Binding-site contacts:
Ligand atom C16 contacts residue THR257 of chain 1.A at 3.5 Å.
Ligand atom C6 contacts residue PHE296 of chain 1.A at 3.7 Å (hydrophobic).
Ligand atom C14 contacts residue MET261 of chain 1.A at 3.6 Å (hydrophobic).
Ligand atom C1 contacts residue HIS84 of chain 1.A at 3.4 Å.
Ligand atom C13 contacts residue GLN293 of chain 1.A at 3.6 Å.
Ligand atom C16 contacts residue TYR253 of chain 1.A at 3.8 Å (hydrophobic).
Ligand atom C4 contacts residue LEU243 of chain 1.A at 3.4 Å (hydrophobic).
Ligand atom C7 contacts residue ILE260 of chain 1.A at 3.9 Å (hydrophobic).
Ligand atom C12 contacts residue GLN293 of chain 1.A at 3.6 Å.
Ligand atom C9 contacts residue ASN245 of chain 1.A at 3.5 Å.
Ligand atom C12 contacts residue PHE296 of chain 1.A at 3.9 Å (hydrophobic).
Ligand atom C10 contacts residue TYR83 of chain 1.A at 3.5 Å (hydrophobic).
Ligand atom O3 contacts residue PHE296 of chain 1.A at 3.7 Å.
Ligand atom C2 contacts residue HIS84 of chain 1.A at 3.6 Å.
Ligand atom C15 contacts residue PHE264 of chain 1.A at 3.3 Å (hydrophobic).
Ligand atom C13 contacts residue MET261 of chain 1.A at 3.9 Å (hydrophobic).
Ligand atom C13 contacts residue SER292 of chain 1.A at 3.7 Å.
Ligand atom C9 contacts residue TYR83 of chain 1.A at 3.8 Å (hydrophobic).
Ligand atom O3 contacts residue ILE260 of chain 1.A at 3.9 Å.
Ligand atom C12 contacts residue SER292 of chain 1.A at 3.8 Å.
Ligand atom C16 contacts residue ILE260 of chain 1.A at 4.0 Å (hydrophobic).
Ligand atom C5 contacts residue PHE296 of chain 1.A at 3.9 Å (hydrophobic).
Ligand atom C16 contacts residue TRP256 of chain 1.A at 3.9 Å (hydrophobic).
Ligand atom O2 contacts residue PHE296 of chain 1.A at 3.9 Å.
Ligand atom C8 contacts residue GLN293 of chain 1.A at 4.0 Å.
Ligand atom C11 contacts residue GLN293 of chain 1.A at 3.9 Å.
Ligand atom O2 contacts residue GLN293 of chain 1.A at 3.0 Å (h-bond).
Ligand atom C16 contacts residue GLN293 of chain 1.A at 3.7 Å.
Ligand atom O2 contacts residue ILE260 of chain 1.A at 3.5 Å.
Ligand atom C8 contacts residue ILE260 of chain 1.A at 3.7 Å (hydrophobic).
Ligand atom C2 contacts residue ILE260 of chain 1.A at 3.9 Å (hydrophobic).
Ligand atom C7 contacts residue PHE296 of chain 1.A at 3.5 Å (hydrophobic).
Ligand atom C6 contacts residue ILE260 of chain 1.A at 3.9 Å (hydrophobic).
Ligand atom O3 contacts residue GLN293 of chain 1.A at 3.1 Å (h-bond).
Ligand atom O1 contacts residue HIS84 of chain 1.A at 2.6 Å (h-bond).
Ligand atom C13 contacts residue MET281 of chain 1.A at 3.7 Å (hydrophobic).
Ligand atom C8 contacts residue PHE296 of chain 1.A at 3.5 Å (hydrophobic).
Ligand atom C9 contacts residue PHE296 of chain 1.A at 3.9 Å (hydrophobic).
Ligand atom C14 contacts residue PHE264 of chain 1.A at 3.5 Å (hydrophobic).
Ligand atom N1 contacts residue LEU243 of chain 1.A at 4.0 Å.

A protein and the small-molecule ligand that binds it are described below.
Small molecule (SMILES): COc1ccc([C@@H]2CNC(=O)C2)cc1OC1CCCC1

Sequence of chain 1.A:
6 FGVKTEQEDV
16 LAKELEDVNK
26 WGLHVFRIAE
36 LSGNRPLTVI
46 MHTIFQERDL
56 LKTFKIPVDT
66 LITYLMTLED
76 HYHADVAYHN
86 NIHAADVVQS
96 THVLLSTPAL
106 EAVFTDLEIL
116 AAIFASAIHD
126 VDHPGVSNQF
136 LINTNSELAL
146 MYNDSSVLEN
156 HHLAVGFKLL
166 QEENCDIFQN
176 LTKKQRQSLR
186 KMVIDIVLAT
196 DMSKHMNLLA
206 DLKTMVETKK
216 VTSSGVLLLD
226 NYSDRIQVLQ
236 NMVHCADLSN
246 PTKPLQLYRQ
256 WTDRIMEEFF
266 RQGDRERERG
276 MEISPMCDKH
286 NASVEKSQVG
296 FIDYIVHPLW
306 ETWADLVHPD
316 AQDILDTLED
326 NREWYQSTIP